Binding-site contacts:
Ligand atom N contacts residue TYR171 of chain 1.AB at 2.9 Å (h-bond).
Ligand atom CD2 contacts residue GLU63 of chain 1.AB at 3.1 Å.
Ligand atom CD1 contacts residue THR73 of chain 1.AB at 3.6 Å.
Ligand atom CE1 contacts residue GLN155 of chain 1.AB at 3.4 Å.
Ligand atom CD2 contacts residue LEU156 of chain 1.AB at 3.5 Å (hydrophobic).
Ligand atom CB contacts residue GLU63 of chain 1.AB at 3.5 Å.
Ligand atom N contacts residue ASP77 of chain 1.AB at 3.5 Å (salt-bridge).
Ligand atom CE1 contacts residue THR163 of chain 1.AB at 3.3 Å.
Ligand atom CA contacts residue GLU63 of chain 1.AB at 3.5 Å.
Ligand atom CG1 contacts residue LYS66 of chain 1.AB at 3.5 Å.
Ligand atom CB contacts residue TYR99 of chain 1.AB at 3.2 Å (hydrophobic).
Ligand atom C contacts residue TYR7 of chain 1.AB at 3.4 Å (hydrophobic).
Ligand atom N contacts residue TYR99 of chain 1.AB at 3.1 Å (h-bond).
Ligand atom O contacts residue THR143 of chain 1.AB at 3.1 Å (h-bond).
Ligand atom CD1 contacts residue TRP167 of chain 1.AB at 3.4 Å (hydrophobic).
Ligand atom N contacts residue TYR7 of chain 1.AB at 3.2 Å (h-bond).
Ligand atom O contacts residue TYR84 of chain 1.AB at 3.0 Å (h-bond).
Ligand atom CB contacts residue TRP167 of chain 1.AB at 3.6 Å (hydrophobic).
Ligand atom OXT contacts residue THR80 of chain 1.AB at 3.3 Å.
Ligand atom CD1 contacts residue TYR159 of chain 1.AB at 3.5 Å (hydrophobic).
Ligand atom CG2 contacts residue TYR116 of chain 1.AB at 3.5 Å (hydrophobic).
Ligand atom CA contacts residue TYR171 of chain 1.AB at 3.7 Å (hydrophobic).
Ligand atom CG2 contacts residue TRP147 of chain 1.AB at 3.5 Å (hydrophobic).
Ligand atom ND1 contacts residue GLN155 of chain 1.AB at 3.2 Å.
Ligand atom N contacts residue TYR7 of chain 1.AB at 3.5 Å (h-bond).
Ligand atom CG1 contacts residue TYR123 of chain 1.AB at 3.6 Å (hydrophobic).
Ligand atom CB contacts residue GLU63 of chain 1.AB at 3.6 Å.
Ligand atom CA contacts residue TYR7 of chain 1.AB at 3.6 Å (hydrophobic).
Ligand atom O contacts residue TYR159 of chain 1.AB at 2.9 Å (h-bond).
Ligand atom O contacts residue TRP147 of chain 1.AB at 2.8 Å (h-bond).
Ligand atom N contacts residue GLU63 of chain 1.AB at 3.0 Å (salt-bridge).
Ligand atom O contacts residue HIS70 of chain 1.AB at 3.1 Å.
Ligand atom O contacts residue HIS70 of chain 1.AB at 2.7 Å (h-bond).
Ligand atom CG2 contacts residue ASP77 of chain 1.AB at 3.0 Å.
Ligand atom O contacts residue THR73 of chain 1.AB at 3.0 Å.
Ligand atom CE2 contacts residue LYS66 of chain 1.AB at 3.3 Å.
Ligand atom CG2 contacts residue TYR99 of chain 1.AB at 3.2 Å (hydrophobic).
Ligand atom CD2 contacts residue LYS66 of chain 1.AB at 3.6 Å.
Ligand atom CG1 contacts residue GLU63 of chain 1.AB at 3.2 Å.
Ligand atom CG1 contacts residue THR143 of chain 1.AB at 3.3 Å.

Sequence of chain 1.AB:
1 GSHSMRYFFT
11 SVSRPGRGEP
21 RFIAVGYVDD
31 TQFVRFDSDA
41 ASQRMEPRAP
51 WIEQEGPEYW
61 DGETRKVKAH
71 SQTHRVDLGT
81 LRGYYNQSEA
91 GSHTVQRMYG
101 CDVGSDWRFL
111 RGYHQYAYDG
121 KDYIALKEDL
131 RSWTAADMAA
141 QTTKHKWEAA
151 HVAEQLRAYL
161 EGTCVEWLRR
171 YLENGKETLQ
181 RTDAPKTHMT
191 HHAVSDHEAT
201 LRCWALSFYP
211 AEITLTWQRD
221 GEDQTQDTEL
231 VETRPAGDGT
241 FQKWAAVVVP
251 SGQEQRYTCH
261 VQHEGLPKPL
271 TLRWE

The small molecule below binds the protein below.
Small molecule (SMILES): CC[C@H](C)[C@H](NC(=O)[C@H](CC(C)C)NC(=O)[C@H](Cc1cnc[nH]1)NC(=O)[C@H](CC(=O)O)NC(=O)[C@H](CC(C)C)NC(=O)[C@@H](NC(=O)[C@@H](N)Cc1ccc(O)cc1)C(C)C)C(=O)N[C@H](C(=O)N[C@H](C(=O)O)C(C)C)C(C)C